This small molecule binds to this protein.
Small molecule (SMILES): CC(=O)N[C@@H]1[C@@H](O)[C@H](O)[C@@H](CO)O[C@H]1O

Binding-site contacts:
Ligand atom O5 contacts residue ASN120 of chain 1.B at 2.4 Å (h-bond).
Ligand atom N2 contacts residue ASN120 of chain 1.B at 2.9 Å (h-bond).
Ligand atom O7 contacts residue ASN120 of chain 1.B at 3.9 Å.
Ligand atom C6 contacts residue VAL125 of chain 1.B at 4.2 Å (hydrophobic).
Ligand atom C8 contacts residue THR122 of chain 1.B at 3.9 Å.
Ligand atom C1 contacts residue ASN120 of chain 1.B at 1.5 Å.
Ligand atom C5 contacts residue VAL125 of chain 1.B at 4.0 Å (hydrophobic).
Ligand atom C5 contacts residue ASN120 of chain 1.B at 3.7 Å.
Ligand atom O5 contacts residue VAL125 of chain 1.B at 4.3 Å.
Ligand atom C7 contacts residue ASN120 of chain 1.B at 3.6 Å.
Ligand atom C3 contacts residue ASN120 of chain 1.B at 3.8 Å.
Ligand atom N2 contacts residue THR122 of chain 1.B at 4.4 Å.
Ligand atom C4 contacts residue ASN120 of chain 1.B at 4.3 Å.
Ligand atom C2 contacts residue ASN120 of chain 1.B at 2.5 Å.
Ligand atom C1 contacts residue THR122 of chain 1.B at 4.3 Å.
Ligand atom C6 contacts residue VAL118 of chain 1.B at 4.1 Å (hydrophobic).

Sequence of chain 1.B:
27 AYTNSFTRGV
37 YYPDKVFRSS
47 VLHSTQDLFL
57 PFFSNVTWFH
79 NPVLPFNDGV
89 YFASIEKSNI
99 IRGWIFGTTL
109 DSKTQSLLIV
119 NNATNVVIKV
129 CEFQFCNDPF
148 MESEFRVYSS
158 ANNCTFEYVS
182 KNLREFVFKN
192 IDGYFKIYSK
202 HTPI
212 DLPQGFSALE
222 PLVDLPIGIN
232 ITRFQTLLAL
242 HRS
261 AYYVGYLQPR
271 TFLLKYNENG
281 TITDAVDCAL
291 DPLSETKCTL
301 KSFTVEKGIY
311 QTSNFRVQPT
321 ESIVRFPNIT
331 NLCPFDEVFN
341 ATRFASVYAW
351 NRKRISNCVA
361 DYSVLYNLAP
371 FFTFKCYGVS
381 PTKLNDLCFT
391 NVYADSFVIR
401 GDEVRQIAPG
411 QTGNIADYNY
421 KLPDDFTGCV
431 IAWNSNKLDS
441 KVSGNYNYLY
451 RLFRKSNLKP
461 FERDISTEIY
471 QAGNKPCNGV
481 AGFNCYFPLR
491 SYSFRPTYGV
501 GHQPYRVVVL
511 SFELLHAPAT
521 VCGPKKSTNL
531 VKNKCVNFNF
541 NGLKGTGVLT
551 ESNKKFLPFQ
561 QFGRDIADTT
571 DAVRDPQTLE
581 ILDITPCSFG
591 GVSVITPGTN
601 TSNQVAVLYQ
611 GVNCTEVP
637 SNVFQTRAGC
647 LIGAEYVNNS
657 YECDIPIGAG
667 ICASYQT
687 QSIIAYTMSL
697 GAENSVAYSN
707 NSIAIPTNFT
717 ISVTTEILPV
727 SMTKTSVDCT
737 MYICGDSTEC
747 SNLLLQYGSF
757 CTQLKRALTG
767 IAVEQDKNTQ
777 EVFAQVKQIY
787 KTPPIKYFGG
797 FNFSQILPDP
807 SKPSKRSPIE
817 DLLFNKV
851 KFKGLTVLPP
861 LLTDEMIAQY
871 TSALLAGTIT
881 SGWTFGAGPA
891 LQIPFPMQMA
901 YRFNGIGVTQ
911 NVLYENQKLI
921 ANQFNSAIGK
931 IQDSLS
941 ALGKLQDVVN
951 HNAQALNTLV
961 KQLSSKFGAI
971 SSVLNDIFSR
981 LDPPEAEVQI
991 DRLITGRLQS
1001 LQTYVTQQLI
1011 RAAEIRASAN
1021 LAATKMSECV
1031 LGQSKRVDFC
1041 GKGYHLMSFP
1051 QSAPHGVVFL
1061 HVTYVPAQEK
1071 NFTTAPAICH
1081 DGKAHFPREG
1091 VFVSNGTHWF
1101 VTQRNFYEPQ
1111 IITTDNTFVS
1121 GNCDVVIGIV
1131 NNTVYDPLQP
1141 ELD